This small molecule binds to this protein.
Small molecule (SMILES): CC(=O)N[C@@H]1[C@@H](O)[C@H](O)[C@@H](CO)O[C@H]1O

Binding-site contacts:
Ligand atom C4 contacts residue ASN301 of chain 1.A at 4.2 Å.
Ligand atom C1 contacts residue SER381 of chain 1.A at 4.3 Å.
Ligand atom N2 contacts residue ASN301 of chain 1.A at 2.9 Å (h-bond).
Ligand atom O5 contacts residue ASN301 of chain 1.A at 2.4 Å (h-bond).
Ligand atom C5 contacts residue THR383 of chain 1.A at 4.0 Å.
Ligand atom C7 contacts residue HIS299 of chain 1.A at 4.2 Å.
Ligand atom C3 contacts residue ASN301 of chain 1.A at 3.8 Å.
Ligand atom C7 contacts residue ASN301 of chain 1.A at 3.3 Å.
Ligand atom C8 contacts residue ASN301 of chain 1.A at 4.3 Å.
Ligand atom C6 contacts residue SER381 of chain 1.A at 4.2 Å.
Ligand atom C1 contacts residue ASN301 of chain 1.A at 1.4 Å.
Ligand atom C2 contacts residue ASN301 of chain 1.A at 2.5 Å.
Ligand atom C8 contacts residue HIS299 of chain 1.A at 3.8 Å.
Ligand atom N2 contacts residue HIS299 of chain 1.A at 3.6 Å.
Ligand atom O7 contacts residue ASN301 of chain 1.A at 3.3 Å (h-bond).
Ligand atom C5 contacts residue ASN301 of chain 1.A at 3.7 Å.
Ligand atom O5 contacts residue THR383 of chain 1.A at 3.8 Å.
Ligand atom O5 contacts residue SER381 of chain 1.A at 4.0 Å.
Ligand atom C1 contacts residue THR383 of chain 1.A at 3.9 Å.
Ligand atom C8 contacts residue THR267 of chain 1.A at 4.0 Å.
Ligand atom C6 contacts residue THR383 of chain 1.A at 4.5 Å.

Sequence of chain 1.A:
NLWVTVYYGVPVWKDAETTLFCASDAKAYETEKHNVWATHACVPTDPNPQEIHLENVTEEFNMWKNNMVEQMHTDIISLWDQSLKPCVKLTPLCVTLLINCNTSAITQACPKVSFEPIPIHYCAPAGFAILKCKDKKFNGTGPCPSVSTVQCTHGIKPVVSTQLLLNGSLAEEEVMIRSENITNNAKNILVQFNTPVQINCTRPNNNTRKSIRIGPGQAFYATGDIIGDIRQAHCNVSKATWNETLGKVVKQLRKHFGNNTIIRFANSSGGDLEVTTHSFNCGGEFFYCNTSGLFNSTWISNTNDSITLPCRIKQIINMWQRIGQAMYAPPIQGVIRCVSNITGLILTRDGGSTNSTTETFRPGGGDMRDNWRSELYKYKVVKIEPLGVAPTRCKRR